This protein binds this small molecule.
Small molecule (SMILES): CC(=O)N[C@@H]1[C@@H](O)[C@H](O)[C@@H](CO)O[C@H]1O

Binding-site contacts:
Ligand atom C1 contacts residue ASN463 of chain 1.A at 1.6 Å.
Ligand atom C7 contacts residue SER461 of chain 1.A at 3.7 Å.
Ligand atom C8 contacts residue ASN463 of chain 1.A at 3.3 Å.
Ligand atom C5 contacts residue ASN463 of chain 1.A at 3.6 Å.
Ligand atom C1 contacts residue SER461 of chain 1.A at 4.5 Å.
Ligand atom N2 contacts residue SER461 of chain 1.A at 3.5 Å (h-bond).
Ligand atom O5 contacts residue ASN463 of chain 1.A at 2.3 Å (h-bond).
Ligand atom N2 contacts residue ASN463 of chain 1.A at 3.2 Å (h-bond).
Ligand atom O7 contacts residue ARG462 of chain 1.A at 4.2 Å.
Ligand atom O7 contacts residue SER461 of chain 1.A at 3.3 Å (h-bond).
Ligand atom C7 contacts residue ASN463 of chain 1.A at 3.4 Å.
Ligand atom O7 contacts residue ASN463 of chain 1.A at 4.3 Å.
Ligand atom C4 contacts residue ASN463 of chain 1.A at 4.4 Å.
Ligand atom C2 contacts residue ASN463 of chain 1.A at 2.8 Å.
Ligand atom C3 contacts residue ASN463 of chain 1.A at 4.0 Å.

Sequence of chain 1.A:
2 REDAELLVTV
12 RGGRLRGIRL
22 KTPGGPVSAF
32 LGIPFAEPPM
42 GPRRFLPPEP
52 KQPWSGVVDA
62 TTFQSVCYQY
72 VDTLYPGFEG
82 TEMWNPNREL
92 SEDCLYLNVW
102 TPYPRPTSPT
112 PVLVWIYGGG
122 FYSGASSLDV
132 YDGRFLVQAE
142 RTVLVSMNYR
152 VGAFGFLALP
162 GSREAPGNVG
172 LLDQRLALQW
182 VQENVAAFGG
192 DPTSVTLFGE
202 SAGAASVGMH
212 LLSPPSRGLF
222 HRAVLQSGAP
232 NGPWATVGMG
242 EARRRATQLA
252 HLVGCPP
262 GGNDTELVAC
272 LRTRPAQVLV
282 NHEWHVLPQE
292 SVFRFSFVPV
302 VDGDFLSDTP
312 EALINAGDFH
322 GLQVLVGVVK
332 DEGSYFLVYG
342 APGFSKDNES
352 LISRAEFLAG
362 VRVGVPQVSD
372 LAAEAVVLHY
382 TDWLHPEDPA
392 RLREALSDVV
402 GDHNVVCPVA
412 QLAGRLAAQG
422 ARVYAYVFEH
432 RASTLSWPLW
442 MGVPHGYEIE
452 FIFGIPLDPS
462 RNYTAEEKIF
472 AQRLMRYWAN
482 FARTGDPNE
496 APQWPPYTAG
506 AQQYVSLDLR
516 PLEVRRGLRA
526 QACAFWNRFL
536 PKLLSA